This small molecule binds to this protein.
Small molecule (SMILES): CCc1nc(N)nc(N)c1C#C[C@H](C)c1cc2c(c(-c3ccc(CN)cc3)c1)OCO2

Sequence of chain 1.A:
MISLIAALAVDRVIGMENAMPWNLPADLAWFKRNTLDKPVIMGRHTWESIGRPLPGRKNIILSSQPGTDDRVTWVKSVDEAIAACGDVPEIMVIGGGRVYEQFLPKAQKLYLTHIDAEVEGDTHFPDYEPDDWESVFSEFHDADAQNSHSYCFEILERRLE

Binding-site contacts:
Ligand atom C4 contacts residue ASP27 of chain 1.A at 3.5 Å.
Ligand atom N1 contacts residue ALA7 of chain 1.A at 3.6 Å (h-bond).
Ligand atom NAE contacts residue TYR100 of chain 1.A at 3.3 Å (h-bond).
Ligand atom OAW contacts residue GLU17 of chain 1.A at 2.8 Å (salt-bridge).
Ligand atom OAY contacts residue SER49 of chain 1.A at 3.4 Å.
Ligand atom C2 contacts residue ASP27 of chain 1.A at 3.6 Å.
Ligand atom CAP contacts residue LEU54 of chain 1.A at 3.8 Å (hydrophobic).
Ligand atom C2 contacts residue PHE31 of chain 1.A at 3.8 Å (hydrophobic).
Ligand atom NAA contacts residue ASP27 of chain 1.A at 2.9 Å (salt-bridge).
Ligand atom NAE contacts residue ILE5 of chain 1.A at 2.9 Å (h-bond).
Ligand atom NAS contacts residue LYS32 of chain 1.A at 3.5 Å (salt-bridge).
Ligand atom N1 contacts residue ALA6 of chain 1.A at 3.3 Å.
Ligand atom CAR contacts residue LYS32 of chain 1.A at 3.0 Å.
Ligand atom C2 contacts residue ALA7 of chain 1.A at 3.5 Å (hydrophobic).
Ligand atom CBD contacts residue PHE31 of chain 1.A at 3.7 Å (hydrophobic).
Ligand atom C6 contacts residue ILE5 of chain 1.A at 3.6 Å (hydrophobic).
Ligand atom CAJ contacts residue THR46 of chain 1.A at 3.5 Å.
Ligand atom CBC contacts residue ASP27 of chain 1.A at 3.5 Å.
Ligand atom CBD contacts residue ASP27 of chain 1.A at 3.6 Å.
Ligand atom CAJ contacts residue ILE94 of chain 1.A at 3.5 Å (hydrophobic).
Ligand atom C6 contacts residue PHE31 of chain 1.A at 3.4 Å (hydrophobic).
Ligand atom NAA contacts residue ALA6 of chain 1.A at 3.4 Å.
Ligand atom NAA contacts residue THR113 of chain 1.A at 3.6 Å (h-bond).
Ligand atom CAN contacts residue GLU17 of chain 1.A at 3.1 Å.
Ligand atom N1 contacts residue PHE31 of chain 1.A at 3.5 Å.
Ligand atom C2 contacts residue ALA6 of chain 1.A at 3.7 Å (hydrophobic).
Ligand atom NAE contacts residue ILE94 of chain 1.A at 3.1 Å (h-bond).
Ligand atom OAY contacts residue GLU17 of chain 1.A at 3.8 Å.
Ligand atom CAZ contacts residue GLU17 of chain 1.A at 3.8 Å.
Ligand atom CAX contacts residue SER49 of chain 1.A at 3.7 Å.
Ligand atom N3 contacts residue ASP27 of chain 1.A at 2.7 Å (salt-bridge).
Ligand atom CAM contacts residue GLU17 of chain 1.A at 3.1 Å.
Ligand atom NAE contacts residue PHE31 of chain 1.A at 3.5 Å.
Ligand atom C4 contacts residue PHE31 of chain 1.A at 3.8 Å (hydrophobic).
Ligand atom N1 contacts residue ILE5 of chain 1.A at 3.5 Å (h-bond).
Ligand atom CAV contacts residue GLU17 of chain 1.A at 3.0 Å.
Ligand atom NAA contacts residue ALA7 of chain 1.A at 3.4 Å (h-bond).
Ligand atom CAU contacts residue GLU17 of chain 1.A at 3.0 Å.
Ligand atom CAX contacts residue GLU17 of chain 1.A at 3.8 Å.
Ligand atom C5 contacts residue PHE31 of chain 1.A at 3.6 Å (hydrophobic).